Sequence of chain 1.B:
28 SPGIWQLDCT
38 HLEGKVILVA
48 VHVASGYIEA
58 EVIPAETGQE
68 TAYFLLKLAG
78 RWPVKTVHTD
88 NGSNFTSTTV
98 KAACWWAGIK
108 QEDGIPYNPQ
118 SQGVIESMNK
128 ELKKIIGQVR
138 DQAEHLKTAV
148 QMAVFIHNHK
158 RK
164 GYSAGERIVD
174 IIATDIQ

The protein below binds the small molecule below.
Small molecule (SMILES): O=C(O)c1c(CN2C(=O)Cc3ccccc32)ccc2c1OCO2

Binding-site contacts:
Ligand atom O22 contacts residue MET125 of chain 1.B at 3.6 Å (h-bond).
Ligand atom C12 contacts residue VAL50 of chain 1.B at 3.8 Å (hydrophobic).
Ligand atom C21 contacts residue MET125 of chain 1.B at 3.5 Å (hydrophobic).
Ligand atom C5 contacts residue MET125 of chain 1.B at 4.0 Å (hydrophobic).
Ligand atom O9 contacts residue GLY53 of chain 1.B at 3.6 Å.
Ligand atom C4 contacts residue MET125 of chain 1.B at 3.7 Å (hydrophobic).
Ligand atom C18 contacts residue MET125 of chain 1.B at 3.5 Å (hydrophobic).
Ligand atom O3 contacts residue MET125 of chain 1.B at 3.7 Å.
Ligand atom C15 contacts residue VAL121 of chain 1.B at 3.3 Å (hydrophobic).
Ligand atom C19 contacts residue MET125 of chain 1.B at 3.2 Å (hydrophobic).
Ligand atom C10 contacts residue VAL50 of chain 1.B at 3.2 Å (hydrophobic).
Ligand atom C16 contacts residue VAL121 of chain 1.B at 3.8 Å (hydrophobic).
Ligand atom C21 contacts residue HIS154 of chain 1.B at 3.4 Å.
Ligand atom C17 contacts residue HIS154 of chain 1.B at 3.8 Å.
Ligand atom C14 contacts residue VAL121 of chain 1.B at 3.4 Å (hydrophobic).
Ligand atom C8 contacts residue GLY53 of chain 1.B at 3.6 Å.
Ligand atom C17 contacts residue MET125 of chain 1.B at 3.7 Å (hydrophobic).
Ligand atom C13 contacts residue VAL121 of chain 1.B at 3.8 Å (hydrophobic).
Ligand atom C10 contacts residue GLY53 of chain 1.B at 3.9 Å.
Ligand atom O20 contacts residue HIS154 of chain 1.B at 2.9 Å (h-bond).
Ligand atom C21 contacts residue LEU129 of chain 1.B at 3.8 Å (hydrophobic).
Ligand atom C23 contacts residue HIS154 of chain 1.B at 3.5 Å.
Ligand atom O22 contacts residue HIS154 of chain 1.B at 4.0 Å.
Ligand atom C23 contacts residue MET125 of chain 1.B at 3.4 Å (hydrophobic).
Ligand atom C15 contacts residue VAL48 of chain 1.B at 4.0 Å (hydrophobic).
Ligand atom C21 contacts residue GLU128 of chain 1.B at 3.5 Å.
Ligand atom C18 contacts residue GLY53 of chain 1.B at 3.4 Å.
Ligand atom C14 contacts residue ILE122 of chain 1.B at 3.8 Å (hydrophobic).
Ligand atom O3 contacts residue VAL121 of chain 1.B at 4.0 Å.
Ligand atom C2 contacts residue MET125 of chain 1.B at 3.8 Å (hydrophobic).
Ligand atom C19 contacts residue HIS154 of chain 1.B at 2.9 Å.
Ligand atom C18 contacts residue ILE55 of chain 1.B at 3.6 Å (hydrophobic).
Ligand atom O3 contacts residue SER124 of chain 1.B at 4.0 Å.
Ligand atom C15 contacts residue MET125 of chain 1.B at 3.9 Å (hydrophobic).
Ligand atom C17 contacts residue GLY53 of chain 1.B at 3.6 Å.
Ligand atom C18 contacts residue HIS154 of chain 1.B at 3.0 Å.
Ligand atom O22 contacts residue GLU128 of chain 1.B at 3.1 Å.
Ligand atom O1 contacts residue GLU128 of chain 1.B at 3.9 Å.
Ligand atom C11 contacts residue VAL50 of chain 1.B at 3.9 Å (hydrophobic).
Ligand atom O20 contacts residue MET125 of chain 1.B at 3.6 Å.